Binding-site contacts:
Ligand atom C7 contacts residue ALA349 of chain 1.A at 4.1 Å (hydrophobic).
Ligand atom C5 contacts residue ILE342 of chain 1.A at 3.9 Å (hydrophobic).
Ligand atom C5 contacts residue TRP354 of chain 1.A at 3.6 Å (hydrophobic).
Ligand atom C5 contacts residue ALA350 of chain 1.A at 3.8 Å (hydrophobic).
Ligand atom C7 contacts residue ARG345 of chain 1.A at 3.4 Å.
Ligand atom C6 contacts residue ALA350 of chain 1.A at 3.5 Å (hydrophobic).
Ligand atom C8 contacts residue GLY348 of chain 1.A at 3.5 Å.
Ligand atom C4 contacts residue ILE25 of chain 1.A at 3.7 Å (hydrophobic).
Ligand atom C6 contacts residue ARG345 of chain 1.A at 3.5 Å.
Ligand atom C7 contacts residue GLY348 of chain 1.A at 3.0 Å.
Ligand atom N1 contacts residue ASP162 of chain 1.A at 4.2 Å.
Ligand atom C4 contacts residue ALA350 of chain 1.A at 4.2 Å (hydrophobic).
Ligand atom N1 contacts residue LYS23 of chain 1.A at 4.0 Å.
Ligand atom C3 contacts residue LYS23 of chain 1.A at 3.7 Å.
Ligand atom C3 contacts residue TYR46 of chain 1.A at 4.3 Å (hydrophobic).
Ligand atom C4 contacts residue LEU163 of chain 1.A at 3.8 Å (hydrophobic).
Ligand atom C2 contacts residue ASP162 of chain 1.A at 3.4 Å.
Ligand atom C8 contacts residue GLY346 of chain 1.A at 3.9 Å.
Ligand atom C6 contacts residue TRP354 of chain 1.A at 3.8 Å (hydrophobic).
Ligand atom C5 contacts residue LEU163 of chain 1.A at 3.7 Å (hydrophobic).
Ligand atom C9 contacts residue LEU163 of chain 1.A at 4.5 Å (hydrophobic).
Ligand atom C3 contacts residue ILE25 of chain 1.A at 3.7 Å (hydrophobic).
Ligand atom C7 contacts residue ALA350 of chain 1.A at 3.6 Å (hydrophobic).
Ligand atom C9 contacts residue ASP162 of chain 1.A at 4.2 Å.
Ligand atom C4 contacts residue ILE342 of chain 1.A at 3.7 Å (hydrophobic).
Ligand atom C7 contacts residue GLY346 of chain 1.A at 4.3 Å.
Ligand atom C3 contacts residue ASP162 of chain 1.A at 3.4 Å.
Ligand atom C2 contacts residue LYS23 of chain 1.A at 3.3 Å.
Ligand atom C8 contacts residue ALA350 of chain 1.A at 4.0 Å (hydrophobic).
Ligand atom N1 contacts residue GLY346 of chain 1.A at 3.5 Å (h-bond).
Ligand atom C6 contacts residue GLY348 of chain 1.A at 4.2 Å.
Ligand atom C9 contacts residue ALA350 of chain 1.A at 4.3 Å (hydrophobic).
Ligand atom N1 contacts residue GLY348 of chain 1.A at 3.4 Å (h-bond).
Ligand atom C9 contacts residue ILE25 of chain 1.A at 4.0 Å (hydrophobic).
Ligand atom C2 contacts residue GLY346 of chain 1.A at 4.1 Å.

This small molecule binds to this protein.
Small molecule (SMILES): c1ccc2[nH]ccc2c1

Sequence of chain 1.A:
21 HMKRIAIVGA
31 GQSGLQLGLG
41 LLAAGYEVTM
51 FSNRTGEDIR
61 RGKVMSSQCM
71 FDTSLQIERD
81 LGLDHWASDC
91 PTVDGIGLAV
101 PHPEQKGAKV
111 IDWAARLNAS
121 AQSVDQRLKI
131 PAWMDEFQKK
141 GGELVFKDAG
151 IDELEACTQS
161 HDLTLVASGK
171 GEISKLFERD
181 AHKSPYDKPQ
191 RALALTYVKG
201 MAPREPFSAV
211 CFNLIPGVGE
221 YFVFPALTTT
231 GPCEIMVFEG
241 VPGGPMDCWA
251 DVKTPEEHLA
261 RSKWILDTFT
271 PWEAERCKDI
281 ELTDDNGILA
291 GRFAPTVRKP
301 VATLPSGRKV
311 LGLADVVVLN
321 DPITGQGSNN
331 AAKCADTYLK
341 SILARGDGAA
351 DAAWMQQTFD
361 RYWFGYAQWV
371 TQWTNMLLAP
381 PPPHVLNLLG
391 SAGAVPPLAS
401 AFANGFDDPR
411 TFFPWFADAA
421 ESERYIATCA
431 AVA